Sequence of chain 1.B:
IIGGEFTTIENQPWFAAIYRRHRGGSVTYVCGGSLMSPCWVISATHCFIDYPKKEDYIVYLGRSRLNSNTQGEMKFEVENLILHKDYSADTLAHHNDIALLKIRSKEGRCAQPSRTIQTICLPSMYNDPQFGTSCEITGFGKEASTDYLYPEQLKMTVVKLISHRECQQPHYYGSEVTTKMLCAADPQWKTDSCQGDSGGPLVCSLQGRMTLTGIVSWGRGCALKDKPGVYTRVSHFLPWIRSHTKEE

A small-molecule ligand and the protein it binds are described below.
Small molecule (SMILES): CC(C)C[C@H](N)C(=O)N[C@@H](CCCC[NH3+])C(=O)N[C@@H](Cc1ccccc1)C(=O)N[C@@H](CCC(N)=O)C(=O)N[C@@H](CS)C(=O)NCC(=O)N[C@@H](CCC(N)=O)C(=O)N[C@@H](CCCC[NH3+])C(=O)N[C@H](C=O)[C@@H](C)O

Binding-site contacts:
Ligand atom CG contacts residue TRP14 of chain 1.B at 3.7 Å (hydrophobic).
Ligand atom CD2 contacts residue GLN118 of chain 1.B at 3.2 Å.
Ligand atom NZ contacts residue GLU248 of chain 1.B at 3.4 Å (salt-bridge).
Ligand atom C contacts residue CYS121 of chain 1.B at 3.3 Å (hydrophobic).
Ligand atom O contacts residue GLN118 of chain 1.B at 3.0 Å.
Ligand atom CB contacts residue GLN118 of chain 1.B at 3.4 Å.
Ligand atom NZ contacts residue ASN11 of chain 1.B at 2.8 Å (h-bond).
Ligand atom N contacts residue THR119 of chain 1.B at 2.8 Å (h-bond).
Ligand atom N contacts residue THR119 of chain 1.B at 3.6 Å (h-bond).
Ligand atom N contacts residue PRO113 of chain 1.B at 3.5 Å.
Ligand atom C contacts residue GLN118 of chain 1.B at 3.7 Å.
Ligand atom O contacts residue CYS121 of chain 1.B at 3.2 Å (h-bond).
Ligand atom C contacts residue PRO113 of chain 1.B at 3.6 Å (hydrophobic).
Ligand atom CG contacts residue PRO113 of chain 1.B at 3.6 Å (hydrophobic).
Ligand atom CB contacts residue CYS121 of chain 1.B at 3.0 Å (hydrophobic).
Ligand atom CZ contacts residue ALA111 of chain 1.B at 3.5 Å (hydrophobic).
Ligand atom CA contacts residue PRO113 of chain 1.B at 3.6 Å (hydrophobic).
Ligand atom CE1 contacts residue PRO113 of chain 1.B at 3.4 Å (hydrophobic).
Ligand atom CA contacts residue GLN118 of chain 1.B at 3.1 Å.
Ligand atom NZ contacts residue GLN12 of chain 1.B at 3.4 Å (h-bond).
Ligand atom NZ contacts residue GLU136 of chain 1.B at 3.0 Å (salt-bridge).
Ligand atom CA contacts residue TRP14 of chain 1.B at 3.7 Å (hydrophobic).
Ligand atom CE contacts residue TRP14 of chain 1.B at 3.6 Å (hydrophobic).
Ligand atom CB contacts residue ILE120 of chain 1.B at 3.7 Å (hydrophobic).
Ligand atom CA contacts residue THR119 of chain 1.B at 3.3 Å.
Ligand atom CD1 contacts residue PRO113 of chain 1.B at 3.5 Å (hydrophobic).
Ligand atom CZ contacts residue PRO113 of chain 1.B at 3.2 Å (hydrophobic).
Ligand atom CD contacts residue ASN11 of chain 1.B at 3.3 Å.
Ligand atom N contacts residue GLN118 of chain 1.B at 3.0 Å (h-bond).
Ligand atom CZ contacts residue GLN112 of chain 1.B at 3.4 Å.
Ligand atom CG2 contacts residue ARG115 of chain 1.B at 3.6 Å.
Ligand atom C contacts residue THR119 of chain 1.B at 3.6 Å.
Ligand atom SG contacts residue CYS121 of chain 1.B at 2.0 Å (h-bond).
Ligand atom CE2 contacts residue PRO113 of chain 1.B at 3.5 Å (hydrophobic).
Ligand atom O contacts residue PRO113 of chain 1.B at 3.6 Å.
Ligand atom CE contacts residue ASN11 of chain 1.B at 3.0 Å.
Ligand atom C contacts residue GLN118 of chain 1.B at 3.5 Å.
Ligand atom C contacts residue TRP14 of chain 1.B at 3.6 Å (hydrophobic).
Ligand atom CB contacts residue THR119 of chain 1.B at 3.6 Å.
Ligand atom CE1 contacts residue ALA111 of chain 1.B at 3.5 Å (hydrophobic).